Binding-site contacts:
Ligand atom CD2 contacts residue LEU156 of chain 1.BA at 3.5 Å (hydrophobic).
Ligand atom CD2 contacts residue ARG97 of chain 1.BA at 3.3 Å.
Ligand atom CG2 contacts residue TRP147 of chain 1.BA at 3.5 Å (hydrophobic).
Ligand atom CD2 contacts residue GLN155 of chain 1.BA at 3.5 Å.
Ligand atom CB contacts residue TYR99 of chain 1.BA at 3.5 Å (hydrophobic).
Ligand atom CD1 contacts residue VAL152 of chain 1.BA at 3.5 Å (hydrophobic).
Ligand atom O contacts residue TYR84 of chain 1.BA at 3.2 Å (h-bond).
Ligand atom N contacts residue TYR99 of chain 1.BA at 2.7 Å (h-bond).
Ligand atom C contacts residue TYR159 of chain 1.BA at 3.5 Å (hydrophobic).
Ligand atom O contacts residue TRP147 of chain 1.BA at 2.9 Å (h-bond).
Ligand atom N contacts residue TYR171 of chain 1.BA at 2.9 Å (h-bond).
Ligand atom CG1 contacts residue GLU63 of chain 1.BA at 3.2 Å.
Ligand atom CG2 contacts residue ASP77 of chain 1.BA at 3.3 Å.
Ligand atom CG1 contacts residue LYS66 of chain 1.BA at 3.5 Å.
Ligand atom N contacts residue TYR7 of chain 1.BA at 3.5 Å (h-bond).
Ligand atom OXT contacts residue THR80 of chain 1.BA at 3.5 Å.
Ligand atom O contacts residue TYR7 of chain 1.BA at 3.2 Å.
Ligand atom CE1 contacts residue THR163 of chain 1.BA at 3.4 Å.
Ligand atom CA contacts residue TYR7 of chain 1.BA at 3.3 Å (hydrophobic).
Ligand atom O contacts residue THR143 of chain 1.BA at 3.1 Å (h-bond).
Ligand atom CD2 contacts residue GLU63 of chain 1.BA at 2.7 Å.
Ligand atom N contacts residue ASP77 of chain 1.BA at 2.9 Å (salt-bridge).
Ligand atom CE2 contacts residue GLU63 of chain 1.BA at 3.0 Å.
Ligand atom CE1 contacts residue GLN155 of chain 1.BA at 3.6 Å.
Ligand atom CE2 contacts residue LYS66 of chain 1.BA at 3.1 Å.
Ligand atom C contacts residue TYR7 of chain 1.BA at 3.3 Å (hydrophobic).
Ligand atom C contacts residue TYR99 of chain 1.BA at 3.5 Å (hydrophobic).
Ligand atom CD1 contacts residue TYR159 of chain 1.BA at 3.5 Å (hydrophobic).
Ligand atom CA contacts residue TYR99 of chain 1.BA at 3.4 Å (hydrophobic).
Ligand atom N contacts residue TYR7 of chain 1.BA at 2.4 Å (h-bond).
Ligand atom O contacts residue TYR159 of chain 1.BA at 2.3 Å (h-bond).
Ligand atom CB contacts residue HIS70 of chain 1.BA at 3.5 Å.
Ligand atom O contacts residue HIS70 of chain 1.BA at 3.5 Å.
Ligand atom O contacts residue THR73 of chain 1.BA at 2.9 Å.
Ligand atom CG1 contacts residue ASP77 of chain 1.BA at 3.5 Å.
Ligand atom CD1 contacts residue TRP167 of chain 1.BA at 3.4 Å (hydrophobic).
Ligand atom O contacts residue HIS70 of chain 1.BA at 2.8 Å (h-bond).
Ligand atom CD1 contacts residue THR163 of chain 1.BA at 3.5 Å.
Ligand atom CG2 contacts residue TYR99 of chain 1.BA at 3.2 Å (hydrophobic).
Ligand atom N contacts residue GLU63 of chain 1.BA at 3.2 Å (salt-bridge).

A protein and the small-molecule ligand that binds it are described below.
Small molecule (SMILES): CC[C@H](C)[C@H](NC(=O)[C@H](CC(C)C)NC(=O)[C@H](CC1=NC=NC1)NC(=O)[C@H](CC(=O)O)NC(=O)[C@H](CC(C)C)NC(=O)[C@@H](NC(=O)[C@@H](N)Cc1ccc(O)cc1)C(C)C)C(=O)N[C@H](C(=O)N[C@H](C(=O)O)C(C)C)C(C)C

Sequence of chain 1.BA:
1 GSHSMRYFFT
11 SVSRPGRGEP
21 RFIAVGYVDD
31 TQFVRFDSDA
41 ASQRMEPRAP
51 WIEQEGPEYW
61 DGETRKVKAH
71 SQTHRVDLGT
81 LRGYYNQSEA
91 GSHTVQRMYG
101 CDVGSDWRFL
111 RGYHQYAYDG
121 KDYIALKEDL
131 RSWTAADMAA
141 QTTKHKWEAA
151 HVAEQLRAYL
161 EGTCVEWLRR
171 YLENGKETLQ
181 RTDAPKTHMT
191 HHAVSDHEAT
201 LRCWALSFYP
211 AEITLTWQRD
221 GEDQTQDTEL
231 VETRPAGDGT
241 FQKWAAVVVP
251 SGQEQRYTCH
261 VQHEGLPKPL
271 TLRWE